A protein and the small-molecule ligand that binds it are described below.
Small molecule (SMILES): C[C@H](O)COCC(COC[C@@H](C)O)(COC[C@@H](C)O)COC[C@@H](C)O

Sequence of chain 1.A:
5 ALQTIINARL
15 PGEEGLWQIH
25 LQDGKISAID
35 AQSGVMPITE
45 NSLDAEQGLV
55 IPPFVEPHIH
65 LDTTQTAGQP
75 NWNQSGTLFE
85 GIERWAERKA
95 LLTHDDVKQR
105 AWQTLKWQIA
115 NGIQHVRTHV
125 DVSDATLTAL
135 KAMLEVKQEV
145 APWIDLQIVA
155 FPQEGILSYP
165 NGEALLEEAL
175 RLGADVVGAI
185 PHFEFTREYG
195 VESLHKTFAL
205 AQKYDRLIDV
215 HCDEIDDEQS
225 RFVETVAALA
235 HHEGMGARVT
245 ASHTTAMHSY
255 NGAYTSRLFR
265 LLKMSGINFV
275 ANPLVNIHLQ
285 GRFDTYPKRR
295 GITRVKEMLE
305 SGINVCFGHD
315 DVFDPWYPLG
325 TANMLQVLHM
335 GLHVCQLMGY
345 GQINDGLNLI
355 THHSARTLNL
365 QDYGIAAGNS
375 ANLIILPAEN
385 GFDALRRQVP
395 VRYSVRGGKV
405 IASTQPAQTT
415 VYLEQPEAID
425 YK

Sequence of chain 2.A:
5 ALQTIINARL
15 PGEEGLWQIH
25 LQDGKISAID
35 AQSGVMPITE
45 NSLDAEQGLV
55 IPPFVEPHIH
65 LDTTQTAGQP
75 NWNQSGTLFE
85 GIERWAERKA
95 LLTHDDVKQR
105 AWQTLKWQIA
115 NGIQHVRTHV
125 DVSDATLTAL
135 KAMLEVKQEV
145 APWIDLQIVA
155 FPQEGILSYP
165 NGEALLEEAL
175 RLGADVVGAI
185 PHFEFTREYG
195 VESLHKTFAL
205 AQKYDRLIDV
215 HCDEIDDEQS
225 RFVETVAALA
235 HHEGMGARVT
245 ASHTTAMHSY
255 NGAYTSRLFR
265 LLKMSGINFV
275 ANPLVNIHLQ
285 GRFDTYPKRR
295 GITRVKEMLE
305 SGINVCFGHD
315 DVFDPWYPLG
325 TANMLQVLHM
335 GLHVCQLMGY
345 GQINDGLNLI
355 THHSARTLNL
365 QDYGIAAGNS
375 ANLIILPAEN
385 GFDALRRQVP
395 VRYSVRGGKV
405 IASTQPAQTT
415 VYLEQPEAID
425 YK

Binding-site contacts:
Ligand atom OAG contacts residue GLN103 of chain 1.A at 4.2 Å.
Ligand atom CAE contacts residue GLN103 of chain 1.A at 4.0 Å.
Ligand atom CAY contacts residue TRP106 of chain 1.A at 4.0 Å (hydrophobic).
Ligand atom CAY contacts residue GLN103 of chain 1.A at 3.4 Å.
Ligand atom CAU contacts residue LYS110 of chain 1.A at 3.4 Å.
Ligand atom CAW contacts residue LYS110 of chain 1.A at 4.1 Å.
Ligand atom CAP contacts residue TRP106 of chain 1.A at 3.7 Å (hydrophobic).
Ligand atom OAH contacts residue GLU143 of chain 1.A at 4.4 Å.
Ligand atom OAG contacts residue LYS102 of chain 1.A at 4.1 Å.
Ligand atom OAO contacts residue LYS110 of chain 1.A at 3.4 Å (salt-bridge).
Ligand atom CAN contacts residue TRP106 of chain 1.A at 3.5 Å (hydrophobic).
Ligand atom CAQ contacts residue GLU418 of chain 2.A at 4.0 Å.
Ligand atom CAX contacts residue LYS110 of chain 1.A at 4.5 Å.
Ligand atom CAP contacts residue LYS110 of chain 1.A at 3.7 Å.
Ligand atom CAY contacts residue GLN107 of chain 1.A at 3.7 Å.
Ligand atom OAV contacts residue LYS110 of chain 1.A at 3.1 Å (salt-bridge).
Ligand atom CAX contacts residue GLU418 of chain 2.A at 3.8 Å.
Ligand atom OAR contacts residue TRP106 of chain 1.A at 4.2 Å.
Ligand atom CAF contacts residue GLN103 of chain 1.A at 4.5 Å.
Ligand atom CAB contacts residue GLU143 of chain 1.A at 4.2 Å.
Ligand atom OAS contacts residue GLN107 of chain 1.A at 4.2 Å.
Ligand atom CAT contacts residue LYS110 of chain 1.A at 3.7 Å.
Ligand atom CAP contacts residue LEU417 of chain 2.A at 4.3 Å (hydrophobic).
Ligand atom CAX contacts residue LEU417 of chain 2.A at 4.3 Å (hydrophobic).
Ligand atom OAR contacts residue TRP147 of chain 1.A at 3.8 Å.
Ligand atom CAC contacts residue TRP106 of chain 1.A at 3.6 Å (hydrophobic).
Ligand atom CAM contacts residue TRP106 of chain 1.A at 4.3 Å (hydrophobic).
Ligand atom OAG contacts residue ASP99 of chain 1.A at 3.6 Å (salt-bridge).
Ligand atom OAO contacts residue TRP106 of chain 1.A at 4.2 Å.
Ligand atom OAR contacts residue GLU418 of chain 2.A at 3.9 Å.
Ligand atom OAR contacts residue LEU417 of chain 2.A at 4.2 Å.
Ligand atom CAI contacts residue GLU143 of chain 1.A at 4.1 Å.
Ligand atom CAN contacts residue LYS110 of chain 1.A at 4.0 Å.
Ligand atom OAS contacts residue LYS110 of chain 1.A at 3.0 Å (salt-bridge).
Ligand atom CAX contacts residue GLU421 of chain 2.A at 3.6 Å.
Ligand atom CAE contacts residue LYS102 of chain 1.A at 4.1 Å.